Sequence of chain 1.G:
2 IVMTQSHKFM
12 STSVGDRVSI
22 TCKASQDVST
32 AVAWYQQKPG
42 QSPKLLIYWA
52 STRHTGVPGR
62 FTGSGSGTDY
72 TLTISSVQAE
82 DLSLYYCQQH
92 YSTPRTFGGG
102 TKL

Sequence of chain 1.L:
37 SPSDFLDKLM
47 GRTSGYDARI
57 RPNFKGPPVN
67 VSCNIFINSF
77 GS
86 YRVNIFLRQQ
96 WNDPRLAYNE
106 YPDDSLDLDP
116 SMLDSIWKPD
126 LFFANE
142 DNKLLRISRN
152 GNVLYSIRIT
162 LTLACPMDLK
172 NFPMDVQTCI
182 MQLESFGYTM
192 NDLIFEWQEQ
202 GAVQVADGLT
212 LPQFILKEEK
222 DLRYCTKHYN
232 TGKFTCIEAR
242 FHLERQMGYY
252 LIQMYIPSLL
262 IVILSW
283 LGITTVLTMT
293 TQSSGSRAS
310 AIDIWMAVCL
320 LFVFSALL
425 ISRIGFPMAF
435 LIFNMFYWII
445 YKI

The small molecule below binds the protein below.
Small molecule (SMILES): CC(=O)N[C@H]1[C@H](O[C@H]2[C@H](O)[C@@H](NC(C)=O)CO[C@@H]2CO)O[C@H](CO)[C@@H](O[C@@H]2O[C@H](CO[C@H]3O[C@H](CO[C@H]4O[C@H](CO)[C@@H](O)[C@H](O)[C@@H]4O[C@H]4O[C@H](CO)[C@@H](O)[C@H](O)[C@@H]4O)[C@@H](O)[C@H](O)[C@@H]3O)[C@@H](O)[C@H](O)[C@@H]2O)[C@@H]1O

Binding-site contacts:
Ligand atom N2 contacts residue ASN66 of chain 1.L at 3.0 Å (h-bond).
Ligand atom C2 contacts residue ASN66 of chain 1.L at 2.4 Å.
Ligand atom C5 contacts residue ASN66 of chain 1.L at 4.1 Å.
Ligand atom C1 contacts residue ASN66 of chain 1.L at 1.7 Å.
Ligand atom O7 contacts residue ASN66 of chain 1.L at 3.1 Å (h-bond).
Ligand atom O3 contacts residue ASN66 of chain 1.L at 3.6 Å.
Ligand atom C8 contacts residue GLU197 of chain 1.L at 3.9 Å.
Ligand atom C2 contacts residue GLU197 of chain 1.L at 4.1 Å.
Ligand atom O7 contacts residue THR53 of chain 1.G at 4.2 Å.
Ligand atom C3 contacts residue ASN66 of chain 1.L at 3.8 Å.
Ligand atom O6 contacts residue ASN97 of chain 1.L at 3.4 Å (h-bond).
Ligand atom C1 contacts residue GLU197 of chain 1.L at 4.0 Å.
Ligand atom C7 contacts residue GLU197 of chain 1.L at 3.2 Å.
Ligand atom O5 contacts residue ARG54 of chain 1.G at 4.4 Å.
Ligand atom C6 contacts residue ASN97 of chain 1.L at 4.1 Å.
Ligand atom O5 contacts residue ASN66 of chain 1.L at 2.7 Å.
Ligand atom N2 contacts residue GLU197 of chain 1.L at 3.8 Å.
Ligand atom C4 contacts residue ASN66 of chain 1.L at 4.5 Å.
Ligand atom C7 contacts residue ASN66 of chain 1.L at 3.3 Å.
Ligand atom O7 contacts residue GLU197 of chain 1.L at 2.7 Å (salt-bridge).